The small molecule below binds the protein below.
Small molecule (SMILES): C[C@H](N)C(=O)N[C@@H](C)C(=O)N[C@@H](C)C(=O)N[C@@H](C)C(=O)N[C@@H](C)C=O

Sequence of chain 1.D:
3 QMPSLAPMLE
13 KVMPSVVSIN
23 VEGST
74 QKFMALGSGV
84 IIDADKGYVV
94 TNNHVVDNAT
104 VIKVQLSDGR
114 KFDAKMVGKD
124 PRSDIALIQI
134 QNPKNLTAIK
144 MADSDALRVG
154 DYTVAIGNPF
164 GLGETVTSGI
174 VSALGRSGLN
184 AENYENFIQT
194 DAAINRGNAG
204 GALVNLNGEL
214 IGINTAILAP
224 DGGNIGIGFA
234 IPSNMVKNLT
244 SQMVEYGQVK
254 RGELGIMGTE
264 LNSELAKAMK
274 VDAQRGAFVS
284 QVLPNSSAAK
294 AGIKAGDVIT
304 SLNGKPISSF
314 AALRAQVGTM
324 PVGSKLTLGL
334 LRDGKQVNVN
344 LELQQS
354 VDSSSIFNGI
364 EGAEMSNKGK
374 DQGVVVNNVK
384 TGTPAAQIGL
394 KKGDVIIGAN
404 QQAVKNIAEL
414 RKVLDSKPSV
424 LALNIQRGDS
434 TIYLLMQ

Binding-site contacts:
Ligand atom N contacts residue ILE220 of chain 1.D at 4.2 Å.
Ligand atom C contacts residue THR218 of chain 1.D at 4.5 Å.
Ligand atom CA contacts residue THR218 of chain 1.D at 4.4 Å.
Ligand atom CA contacts residue ILE220 of chain 1.D at 4.4 Å (hydrophobic).
Ligand atom O contacts residue ASN201 of chain 1.D at 4.2 Å.
Ligand atom O contacts residue ILE197 of chain 1.D at 4.3 Å.
Ligand atom O contacts residue THR218 of chain 1.D at 3.7 Å.
Ligand atom O contacts residue ALA219 of chain 1.D at 4.2 Å.
Ligand atom C contacts residue ILE220 of chain 1.D at 4.2 Å (hydrophobic).
Ligand atom N contacts residue THR218 of chain 1.D at 3.9 Å.
Ligand atom N contacts residue ALA222 of chain 1.D at 4.4 Å.
Ligand atom O contacts residue LEU221 of chain 1.D at 4.2 Å.
Ligand atom CB contacts residue ILE220 of chain 1.D at 4.5 Å (hydrophobic).
Ligand atom C contacts residue ILE220 of chain 1.D at 3.8 Å (hydrophobic).
Ligand atom C contacts residue THR218 of chain 1.D at 4.3 Å.
Ligand atom N contacts residue ALA219 of chain 1.D at 4.0 Å.
Ligand atom CB contacts residue LEU182 of chain 1.D at 4.2 Å (hydrophobic).
Ligand atom CA contacts residue ASN198 of chain 1.D at 4.5 Å.
Ligand atom O contacts residue ALA202 of chain 1.D at 3.4 Å.
Ligand atom CB contacts residue ALA222 of chain 1.D at 4.0 Å (hydrophobic).
Ligand atom CB contacts residue GLY200 of chain 1.D at 4.5 Å.
Ligand atom O contacts residue HIS97 of chain 1.D at 4.4 Å.
Ligand atom C contacts residue ALA202 of chain 1.D at 4.1 Å (hydrophobic).
Ligand atom N contacts residue ILE220 of chain 1.D at 4.0 Å.
Ligand atom CB contacts residue ALA219 of chain 1.D at 4.3 Å (hydrophobic).
Ligand atom C contacts residue ILE197 of chain 1.D at 4.4 Å (hydrophobic).
Ligand atom CB contacts residue THR218 of chain 1.D at 4.2 Å.
Ligand atom CB contacts residue ASN198 of chain 1.D at 4.1 Å.
Ligand atom O contacts residue ASN198 of chain 1.D at 4.3 Å.
Ligand atom CA contacts residue ALA219 of chain 1.D at 4.1 Å (hydrophobic).
Ligand atom O contacts residue LEU221 of chain 1.D at 4.1 Å.
Ligand atom C contacts residue ASN198 of chain 1.D at 3.6 Å.
Ligand atom O contacts residue ALA219 of chain 1.D at 4.3 Å.
Ligand atom O contacts residue ILE220 of chain 1.D at 2.7 Å (h-bond).
Ligand atom CB contacts residue ARG199 of chain 1.D at 3.5 Å.